Sequence of chain 1.B:
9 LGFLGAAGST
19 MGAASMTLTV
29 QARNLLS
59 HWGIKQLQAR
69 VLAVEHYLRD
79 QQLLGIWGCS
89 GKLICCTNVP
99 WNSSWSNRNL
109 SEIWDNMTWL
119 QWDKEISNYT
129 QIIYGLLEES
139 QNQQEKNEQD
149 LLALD

Binding-site contacts:
Ligand atom C2 contacts residue ASN107 of chain 1.B at 2.3 Å.
Ligand atom C1 contacts residue ASN107 of chain 1.B at 1.4 Å.
Ligand atom C7 contacts residue GLU110 of chain 1.B at 4.5 Å.
Ligand atom C8 contacts residue GLU110 of chain 1.B at 4.0 Å.
Ligand atom C7 contacts residue ASN107 of chain 1.B at 3.4 Å.
Ligand atom O7 contacts residue GLU110 of chain 1.B at 4.1 Å.
Ligand atom O7 contacts residue SER109 of chain 1.B at 3.7 Å.
Ligand atom C3 contacts residue ASN107 of chain 1.B at 3.6 Å.
Ligand atom O7 contacts residue ASN107 of chain 1.B at 3.8 Å.
Ligand atom O5 contacts residue ASN107 of chain 1.B at 2.5 Å (h-bond).
Ligand atom C5 contacts residue ASN107 of chain 1.B at 3.7 Å.
Ligand atom C4 contacts residue ASN107 of chain 1.B at 4.1 Å.
Ligand atom N2 contacts residue ASN107 of chain 1.B at 2.7 Å (h-bond).
Ligand atom C8 contacts residue ASN107 of chain 1.B at 4.3 Å.

This small molecule binds to this protein.
Small molecule (SMILES): CC(=O)N[C@@H]1[C@@H](O)[C@H](O)[C@@H](CO)O[C@H]1O